A protein and the small-molecule ligand that binds it are described below.
Small molecule (SMILES): C[C@]12CCC(=O)C=C1CC[C@@H]1[C@@H]2CC[C@]2(C)C(=O)CC[C@@H]12

Sequence of chain 1.A:
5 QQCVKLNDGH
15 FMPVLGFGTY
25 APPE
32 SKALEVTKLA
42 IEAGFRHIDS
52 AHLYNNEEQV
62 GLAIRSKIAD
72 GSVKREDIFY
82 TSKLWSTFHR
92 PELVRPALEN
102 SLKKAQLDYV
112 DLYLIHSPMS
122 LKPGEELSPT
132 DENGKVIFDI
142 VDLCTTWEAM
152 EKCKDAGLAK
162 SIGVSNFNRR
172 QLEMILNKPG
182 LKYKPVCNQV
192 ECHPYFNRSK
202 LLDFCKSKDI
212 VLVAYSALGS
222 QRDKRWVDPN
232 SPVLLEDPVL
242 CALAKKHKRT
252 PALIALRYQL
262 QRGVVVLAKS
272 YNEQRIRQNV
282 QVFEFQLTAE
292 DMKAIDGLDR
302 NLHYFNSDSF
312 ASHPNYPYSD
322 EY

Binding-site contacts:
Ligand atom C2 contacts residue PHE311 of chain 1.A at 4.1 Å (hydrophobic).
Ligand atom C14 contacts residue MET120 of chain 1.A at 4.1 Å (hydrophobic).
Ligand atom C16 contacts residue TYR317 of chain 1.A at 4.0 Å (hydrophobic).
Ligand atom C5 contacts residue PHE311 of chain 1.A at 3.7 Å (hydrophobic).
Ligand atom C19 contacts residue ACT1 of chain 1.B at 3.4 Å.
Ligand atom C3 contacts residue SER129 of chain 1.A at 4.0 Å.
Ligand atom C1 contacts residue TRP86 of chain 1.A at 3.9 Å (hydrophobic).
Ligand atom C4 contacts residue TRP227 of chain 1.A at 3.1 Å (hydrophobic).
Ligand atom C1 contacts residue ACT1 of chain 1.B at 4.1 Å.
Ligand atom C7 contacts residue PHE311 of chain 1.A at 3.9 Å (hydrophobic).
Ligand atom O2 contacts residue PRO318 of chain 1.A at 3.9 Å.
Ligand atom C1 contacts residue LEU54 of chain 1.A at 3.8 Å (hydrophobic).
Ligand atom O1 contacts residue SER129 of chain 1.A at 3.1 Å (h-bond).
Ligand atom O1 contacts residue TRP227 of chain 1.A at 3.4 Å.
Ligand atom C16 contacts residue MET120 of chain 1.A at 4.1 Å (hydrophobic).
Ligand atom C17 contacts residue MET120 of chain 1.A at 3.5 Å (hydrophobic).
Ligand atom C15 contacts residue PHE306 of chain 1.A at 3.5 Å (hydrophobic).
Ligand atom C3 contacts residue PHE311 of chain 1.A at 3.5 Å (hydrophobic).
Ligand atom C12 contacts residue MET120 of chain 1.A at 3.9 Å (hydrophobic).
Ligand atom C4 contacts residue PHE311 of chain 1.A at 3.2 Å (hydrophobic).
Ligand atom C18 contacts residue ASN167 of chain 1.A at 3.6 Å.
Ligand atom C6 contacts residue PHE306 of chain 1.A at 4.1 Å (hydrophobic).
Ligand atom O1 contacts residue PHE311 of chain 1.A at 3.7 Å.
Ligand atom C13 contacts residue MET120 of chain 1.A at 4.1 Å (hydrophobic).
Ligand atom C18 contacts residue NAP1 of chain 1.C at 3.7 Å.
Ligand atom C18 contacts residue TYR216 of chain 1.A at 3.2 Å (hydrophobic).
Ligand atom O2 contacts residue ASN167 of chain 1.A at 3.1 Å.
Ligand atom C6 contacts residue PHE311 of chain 1.A at 4.0 Å (hydrophobic).
Ligand atom C5 contacts residue TRP227 of chain 1.A at 3.6 Å (hydrophobic).
Ligand atom C19 contacts residue PHE306 of chain 1.A at 3.3 Å (hydrophobic).
Ligand atom C3 contacts residue TRP227 of chain 1.A at 3.4 Å (hydrophobic).
Ligand atom C2 contacts residue TRP86 of chain 1.A at 4.1 Å (hydrophobic).
Ligand atom O2 contacts residue MET120 of chain 1.A at 3.3 Å.
Ligand atom C16 contacts residue TYR319 of chain 1.A at 3.7 Å (hydrophobic).
Ligand atom C7 contacts residue PHE306 of chain 1.A at 4.0 Å (hydrophobic).
Ligand atom C17 contacts residue ASN167 of chain 1.A at 3.8 Å.
Ligand atom C6 contacts residue TRP227 of chain 1.A at 3.5 Å (hydrophobic).
Ligand atom C11 contacts residue ACT1 of chain 1.B at 3.7 Å.
Ligand atom C8 contacts residue PHE306 of chain 1.A at 3.8 Å (hydrophobic).
Ligand atom C19 contacts residue TRP227 of chain 1.A at 3.9 Å (hydrophobic).